A protein and the small-molecule ligand that binds it are described below.
Small molecule (SMILES): NC(=O)c1cc[n+](COC[n+]2ccccc2/C=N/O)cc1

Sequence of chain 1.B:
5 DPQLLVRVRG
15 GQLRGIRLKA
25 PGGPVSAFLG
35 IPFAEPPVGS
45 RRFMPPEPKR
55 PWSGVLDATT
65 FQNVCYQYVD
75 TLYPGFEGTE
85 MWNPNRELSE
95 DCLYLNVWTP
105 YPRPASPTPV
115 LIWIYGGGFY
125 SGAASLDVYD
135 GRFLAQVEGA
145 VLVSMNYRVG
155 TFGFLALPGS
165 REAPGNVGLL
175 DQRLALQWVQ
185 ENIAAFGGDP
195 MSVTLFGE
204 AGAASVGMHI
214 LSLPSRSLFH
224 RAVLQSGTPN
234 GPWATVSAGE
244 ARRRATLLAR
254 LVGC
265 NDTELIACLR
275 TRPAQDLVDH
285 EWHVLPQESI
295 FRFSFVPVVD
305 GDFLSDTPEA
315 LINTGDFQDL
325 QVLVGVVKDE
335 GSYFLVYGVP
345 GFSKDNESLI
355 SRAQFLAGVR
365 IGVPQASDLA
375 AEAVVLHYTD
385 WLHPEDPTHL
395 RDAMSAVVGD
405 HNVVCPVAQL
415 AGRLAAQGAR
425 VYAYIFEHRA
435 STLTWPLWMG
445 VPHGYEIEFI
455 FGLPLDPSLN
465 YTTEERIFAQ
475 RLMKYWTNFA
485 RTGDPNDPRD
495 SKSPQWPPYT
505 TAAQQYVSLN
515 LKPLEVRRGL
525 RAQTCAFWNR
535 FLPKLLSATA

Binding-site contacts:
Ligand atom C9 contacts residue TYR124 of chain 1.B at 3.5 Å (hydrophobic).
Ligand atom C7 contacts residue TRP86 of chain 1.B at 3.8 Å (hydrophobic).
Ligand atom C12 contacts residue TYR124 of chain 1.B at 3.6 Å (hydrophobic).
Ligand atom C4 contacts residue TRP86 of chain 1.B at 3.5 Å (hydrophobic).
Ligand atom C2 contacts residue TYR337 of chain 1.B at 3.8 Å (hydrophobic).
Ligand atom C11 contacts residue TYR124 of chain 1.B at 4.0 Å (hydrophobic).
Ligand atom C4 contacts residue GLU202 of chain 1.B at 3.6 Å.
Ligand atom N2 contacts residue TYR337 of chain 1.B at 3.9 Å.
Ligand atom N3 contacts residue TYR124 of chain 1.B at 3.1 Å (h-bond).
Ligand atom C2 contacts residue SGB203 of chain 1.B at 3.3 Å.
Ligand atom N4 contacts residue PHE295 of chain 1.B at 2.8 Å (h-bond).
Ligand atom C4 contacts residue SGB203 of chain 1.B at 4.0 Å.
Ligand atom N2 contacts residue SGB203 of chain 1.B at 3.3 Å.
Ligand atom C8 contacts residue TYR124 of chain 1.B at 3.6 Å (hydrophobic).
Ligand atom C2 contacts residue TRP86 of chain 1.B at 3.6 Å (hydrophobic).
Ligand atom C6 contacts residue TRP86 of chain 1.B at 3.9 Å (hydrophobic).
Ligand atom C13 contacts residue SGB203 of chain 1.B at 3.3 Å.
Ligand atom N4 contacts residue PHE338 of chain 1.B at 3.6 Å.
Ligand atom O2 contacts residue TYR337 of chain 1.B at 3.5 Å.
Ligand atom C7 contacts residue TYR337 of chain 1.B at 3.2 Å (hydrophobic).
Ligand atom O2 contacts residue SGB203 of chain 1.B at 3.3 Å.
Ligand atom C10 contacts residue TYR341 of chain 1.B at 3.4 Å (hydrophobic).
Ligand atom C13 contacts residue TYR124 of chain 1.B at 3.2 Å (hydrophobic).
Ligand atom C9 contacts residue TYR341 of chain 1.B at 3.5 Å (hydrophobic).
Ligand atom C7 contacts residue SGB203 of chain 1.B at 3.8 Å.
Ligand atom C8 contacts residue TYR337 of chain 1.B at 3.4 Å (hydrophobic).
Ligand atom C5 contacts residue TRP86 of chain 1.B at 3.7 Å (hydrophobic).
Ligand atom N4 contacts residue ILE294 of chain 1.B at 3.8 Å.
Ligand atom N3 contacts residue TYR337 of chain 1.B at 3.8 Å.
Ligand atom C12 contacts residue SGB203 of chain 1.B at 3.9 Å.
Ligand atom N2 contacts residue TRP86 of chain 1.B at 3.7 Å.
Ligand atom C3 contacts residue HIS447 of chain 1.B at 3.7 Å.
Ligand atom C3 contacts residue SGB203 of chain 1.B at 3.7 Å.
Ligand atom C12 contacts residue PHE297 of chain 1.B at 3.9 Å (hydrophobic).
Ligand atom C6 contacts residue SGB203 of chain 1.B at 3.6 Å.
Ligand atom C5 contacts residue SGB203 of chain 1.B at 3.8 Å.
Ligand atom N4 contacts residue PHE297 of chain 1.B at 4.0 Å.
Ligand atom C3 contacts residue TRP86 of chain 1.B at 3.6 Å (hydrophobic).
Ligand atom C10 contacts residue TYR124 of chain 1.B at 4.0 Å (hydrophobic).
Ligand atom C12 contacts residue PHE338 of chain 1.B at 3.6 Å (hydrophobic).